Sequence of chain 1.C:
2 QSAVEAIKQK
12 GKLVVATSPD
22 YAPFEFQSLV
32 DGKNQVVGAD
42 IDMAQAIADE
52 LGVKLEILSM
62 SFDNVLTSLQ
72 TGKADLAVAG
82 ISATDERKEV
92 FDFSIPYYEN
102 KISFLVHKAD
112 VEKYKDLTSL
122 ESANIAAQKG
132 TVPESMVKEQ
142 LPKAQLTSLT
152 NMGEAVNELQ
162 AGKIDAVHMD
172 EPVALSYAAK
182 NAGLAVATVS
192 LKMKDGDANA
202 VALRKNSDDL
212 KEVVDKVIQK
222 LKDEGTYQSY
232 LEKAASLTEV

Binding-site contacts:
Ligand atom O contacts residue ARG88 of chain 1.C at 2.9 Å (salt-bridge).
Ligand atom CD contacts residue GLN129 of chain 1.C at 3.5 Å.
Ligand atom CA contacts residue PRO134 of chain 1.C at 3.8 Å (hydrophobic).
Ligand atom CB contacts residue ASP171 of chain 1.C at 3.3 Å.
Ligand atom CZ contacts residue ALA80 of chain 1.C at 3.6 Å (hydrophobic).
Ligand atom NH2 contacts residue GLU26 of chain 1.C at 3.0 Å (salt-bridge).
Ligand atom CA contacts residue GLY81 of chain 1.C at 3.8 Å.
Ligand atom NH2 contacts residue ALA80 of chain 1.C at 3.5 Å (h-bond).
Ligand atom CG contacts residue ALA80 of chain 1.C at 3.6 Å (hydrophobic).
Ligand atom NE contacts residue ALA80 of chain 1.C at 2.9 Å (h-bond).
Ligand atom C contacts residue SER83 of chain 1.C at 3.5 Å.
Ligand atom CB contacts residue TYR22 of chain 1.C at 3.6 Å (hydrophobic).
Ligand atom N contacts residue ASP171 of chain 1.C at 3.1 Å (salt-bridge).
Ligand atom NE contacts residue PHE63 of chain 1.C at 3.4 Å.
Ligand atom NH2 contacts residue ASP21 of chain 1.C at 3.7 Å.
Ligand atom OXT contacts residue THR132 of chain 1.C at 3.2 Å.
Ligand atom CD contacts residue PHE63 of chain 1.C at 3.6 Å (hydrophobic).
Ligand atom NE contacts residue TYR22 of chain 1.C at 3.5 Å.
Ligand atom O contacts residue SER83 of chain 1.C at 2.8 Å (h-bond).
Ligand atom NH1 contacts residue TYR22 of chain 1.C at 3.5 Å.
Ligand atom CZ contacts residue PHE63 of chain 1.C at 3.5 Å (hydrophobic).
Ligand atom CA contacts residue SER83 of chain 1.C at 3.5 Å.
Ligand atom O contacts residue ILE82 of chain 1.C at 3.3 Å.
Ligand atom N contacts residue GLY81 of chain 1.C at 2.8 Å (h-bond).
Ligand atom NH1 contacts residue ASP21 of chain 1.C at 3.1 Å (salt-bridge).
Ligand atom CD contacts residue ALA80 of chain 1.C at 3.8 Å (hydrophobic).
Ligand atom N contacts residue SER83 of chain 1.C at 2.9 Å (h-bond).
Ligand atom NH2 contacts residue SER19 of chain 1.C at 3.0 Å (h-bond).
Ligand atom CG contacts residue GLY81 of chain 1.C at 3.3 Å.
Ligand atom CD contacts residue TYR22 of chain 1.C at 3.6 Å (hydrophobic).
Ligand atom CG contacts residue TYR22 of chain 1.C at 3.8 Å (hydrophobic).
Ligand atom CA contacts residue ASP171 of chain 1.C at 3.6 Å.
Ligand atom O contacts residue PHE63 of chain 1.C at 3.6 Å.
Ligand atom NH1 contacts residue GLN129 of chain 1.C at 3.0 Å (h-bond).
Ligand atom NH2 contacts residue TYR22 of chain 1.C at 3.5 Å.
Ligand atom C contacts residue ARG88 of chain 1.C at 3.6 Å.
Ligand atom CZ contacts residue TYR22 of chain 1.C at 3.5 Å (hydrophobic).
Ligand atom OXT contacts residue ARG88 of chain 1.C at 3.1 Å (salt-bridge).
Ligand atom O contacts residue GLY81 of chain 1.C at 3.5 Å (h-bond).
Ligand atom OXT contacts residue VAL133 of chain 1.C at 3.0 Å (h-bond).

This small molecule binds to this protein.
Small molecule (SMILES): NC(=[NH2+])NCCC[C@H](N)C(=O)O